This small molecule binds to this protein.
Small molecule (SMILES): CC(=O)N[C@@H]1[C@@H](O)[C@H](O)[C@@H](CO)O[C@H]1O

Sequence of chain 1.B:
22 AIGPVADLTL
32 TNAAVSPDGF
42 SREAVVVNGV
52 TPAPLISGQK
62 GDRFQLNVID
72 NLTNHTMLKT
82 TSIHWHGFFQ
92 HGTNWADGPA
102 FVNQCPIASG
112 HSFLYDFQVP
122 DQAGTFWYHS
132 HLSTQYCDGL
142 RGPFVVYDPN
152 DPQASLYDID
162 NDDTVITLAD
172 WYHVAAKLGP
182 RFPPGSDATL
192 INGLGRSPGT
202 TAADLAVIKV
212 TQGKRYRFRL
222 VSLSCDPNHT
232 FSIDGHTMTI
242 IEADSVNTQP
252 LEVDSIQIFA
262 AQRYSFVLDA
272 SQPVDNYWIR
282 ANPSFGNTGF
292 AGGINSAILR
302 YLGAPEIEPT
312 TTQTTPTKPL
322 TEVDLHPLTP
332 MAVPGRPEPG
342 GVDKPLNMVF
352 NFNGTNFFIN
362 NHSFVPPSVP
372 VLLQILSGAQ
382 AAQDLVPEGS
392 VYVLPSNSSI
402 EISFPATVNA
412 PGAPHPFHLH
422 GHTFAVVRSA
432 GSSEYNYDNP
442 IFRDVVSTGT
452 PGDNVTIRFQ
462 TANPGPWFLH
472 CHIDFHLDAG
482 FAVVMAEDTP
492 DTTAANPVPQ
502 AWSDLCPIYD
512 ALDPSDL

Binding-site contacts:
Ligand atom C8 contacts residue ASN362 of chain 1.B at 3.6 Å.
Ligand atom O3 contacts residue ASN362 of chain 1.B at 4.3 Å.
Ligand atom C1 contacts residue ASN362 of chain 1.B at 1.3 Å.
Ligand atom C5 contacts residue ASN354 of chain 1.A at 4.2 Å.
Ligand atom C6 contacts residue ASN354 of chain 1.A at 3.7 Å.
Ligand atom O7 contacts residue ASN362 of chain 1.B at 4.3 Å.
Ligand atom C4 contacts residue ASN362 of chain 1.B at 3.8 Å.
Ligand atom O5 contacts residue ASN354 of chain 1.A at 4.4 Å.
Ligand atom C7 contacts residue ASN362 of chain 1.B at 3.3 Å.
Ligand atom O6 contacts residue ASN354 of chain 1.A at 4.0 Å.
Ligand atom N2 contacts residue ASN362 of chain 1.B at 2.5 Å (h-bond).
Ligand atom O6 contacts residue ASN362 of chain 1.B at 4.5 Å.
Ligand atom C5 contacts residue ASN362 of chain 1.B at 3.5 Å.
Ligand atom C8 contacts residue ASN361 of chain 1.B at 4.3 Å.
Ligand atom O7 contacts residue ASN361 of chain 1.B at 4.1 Å.
Ligand atom O5 contacts residue ASN362 of chain 1.B at 2.2 Å (h-bond).
Ligand atom C3 contacts residue ASN362 of chain 1.B at 3.3 Å.
Ligand atom C7 contacts residue ASN361 of chain 1.B at 4.3 Å.
Ligand atom C2 contacts residue ASN362 of chain 1.B at 1.9 Å.

Sequence of chain 1.A:
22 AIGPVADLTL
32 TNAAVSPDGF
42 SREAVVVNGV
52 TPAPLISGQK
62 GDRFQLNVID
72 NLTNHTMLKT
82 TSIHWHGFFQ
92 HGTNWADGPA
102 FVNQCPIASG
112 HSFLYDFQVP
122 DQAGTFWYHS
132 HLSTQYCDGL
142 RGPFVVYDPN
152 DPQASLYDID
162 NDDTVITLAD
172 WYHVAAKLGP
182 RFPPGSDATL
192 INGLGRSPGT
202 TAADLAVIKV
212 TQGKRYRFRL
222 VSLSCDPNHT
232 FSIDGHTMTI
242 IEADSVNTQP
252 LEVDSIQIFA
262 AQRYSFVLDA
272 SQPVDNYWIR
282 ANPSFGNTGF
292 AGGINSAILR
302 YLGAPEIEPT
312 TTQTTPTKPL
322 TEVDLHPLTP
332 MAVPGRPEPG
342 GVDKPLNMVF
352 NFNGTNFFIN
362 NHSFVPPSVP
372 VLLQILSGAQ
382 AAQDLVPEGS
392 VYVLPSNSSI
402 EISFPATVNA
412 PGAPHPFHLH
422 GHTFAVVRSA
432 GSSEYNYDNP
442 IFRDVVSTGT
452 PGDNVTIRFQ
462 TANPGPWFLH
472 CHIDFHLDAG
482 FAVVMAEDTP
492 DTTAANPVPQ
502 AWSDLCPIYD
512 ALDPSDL